Sequence of chain 6.E:
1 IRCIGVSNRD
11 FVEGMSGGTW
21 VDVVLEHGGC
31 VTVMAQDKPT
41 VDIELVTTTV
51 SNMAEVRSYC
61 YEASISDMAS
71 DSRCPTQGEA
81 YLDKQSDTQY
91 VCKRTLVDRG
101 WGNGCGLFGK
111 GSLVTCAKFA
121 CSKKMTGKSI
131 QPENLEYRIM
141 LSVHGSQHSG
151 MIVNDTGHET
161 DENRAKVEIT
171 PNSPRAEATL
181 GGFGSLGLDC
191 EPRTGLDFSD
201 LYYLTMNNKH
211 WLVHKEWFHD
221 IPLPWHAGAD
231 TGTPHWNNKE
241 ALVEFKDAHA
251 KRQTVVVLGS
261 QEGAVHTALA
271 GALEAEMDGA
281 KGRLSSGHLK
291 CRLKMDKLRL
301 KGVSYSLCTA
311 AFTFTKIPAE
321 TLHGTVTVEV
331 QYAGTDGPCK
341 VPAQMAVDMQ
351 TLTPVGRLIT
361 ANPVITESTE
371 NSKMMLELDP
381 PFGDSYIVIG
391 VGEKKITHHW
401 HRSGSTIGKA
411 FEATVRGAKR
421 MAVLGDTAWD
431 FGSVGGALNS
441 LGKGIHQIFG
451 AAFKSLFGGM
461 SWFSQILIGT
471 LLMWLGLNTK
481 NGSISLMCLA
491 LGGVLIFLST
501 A

Binding-site contacts:
Ligand atom C3 contacts residue THR156 of chain 6.E at 4.4 Å.
Ligand atom C7 contacts residue ASN154 of chain 6.E at 3.7 Å.
Ligand atom C1 contacts residue THR156 of chain 6.E at 3.6 Å.
Ligand atom C1 contacts residue ASN154 of chain 6.E at 3.1 Å.
Ligand atom O7 contacts residue THR156 of chain 6.E at 4.5 Å.
Ligand atom N2 contacts residue THR156 of chain 6.E at 3.2 Å.
Ligand atom O6 contacts residue MET151 of chain 6.E at 3.5 Å.
Ligand atom C8 contacts residue THR156 of chain 6.E at 3.7 Å.
Ligand atom O5 contacts residue ASN154 of chain 6.E at 3.8 Å.
Ligand atom O5 contacts residue MET151 of chain 6.E at 4.2 Å.
Ligand atom C2 contacts residue ASN154 of chain 6.E at 4.1 Å.
Ligand atom C2 contacts residue THR156 of chain 6.E at 3.9 Å.
Ligand atom C7 contacts residue THR156 of chain 6.E at 3.6 Å.
Ligand atom C8 contacts residue ASN154 of chain 6.E at 4.5 Å.
Ligand atom O7 contacts residue ASN154 of chain 6.E at 3.2 Å (h-bond).
Ligand atom N2 contacts residue ASN154 of chain 6.E at 4.0 Å.

The small molecule below binds the protein below.
Small molecule (SMILES): CC(=O)N[C@H]1[C@H](O[C@H]2[C@H](O)[C@@H](NC(C)=O)CO[C@@H]2CO)O[C@H](CO)[C@@H](O)[C@@H]1O